Binding-site contacts:
Ligand atom C5 contacts residue PRO307 of chain 1.B at 4.1 Å (hydrophobic).
Ligand atom C5 contacts residue TYR306 of chain 1.B at 4.0 Å (hydrophobic).
Ligand atom C6 contacts residue PRO245 of chain 1.B at 3.7 Å (hydrophobic).
Ligand atom C4 contacts residue ASN199 of chain 1.B at 4.2 Å.
Ligand atom C1 contacts residue ASN199 of chain 1.B at 1.4 Å.
Ligand atom O5 contacts residue ASN199 of chain 1.B at 2.3 Å (h-bond).
Ligand atom C6 contacts residue LEU310 of chain 1.B at 4.2 Å (hydrophobic).
Ligand atom C6 contacts residue TYR306 of chain 1.B at 3.7 Å (hydrophobic).
Ligand atom N2 contacts residue LYS249 of chain 1.B at 3.9 Å.
Ligand atom C1 contacts residue ASN305 of chain 1.B at 3.9 Å.
Ligand atom C8 contacts residue LYS249 of chain 1.B at 4.0 Å.
Ligand atom O6 contacts residue TYR306 of chain 1.B at 3.5 Å.
Ligand atom C5 contacts residue ASN199 of chain 1.B at 3.6 Å.
Ligand atom C5 contacts residue ASN305 of chain 1.B at 4.1 Å.
Ligand atom C2 contacts residue ASN199 of chain 1.B at 2.5 Å.
Ligand atom C5 contacts residue ASN246 of chain 1.B at 4.0 Å.
Ligand atom C3 contacts residue ASN305 of chain 1.B at 4.3 Å.
Ligand atom O6 contacts residue ASN246 of chain 1.B at 3.8 Å.
Ligand atom C6 contacts residue ASN246 of chain 1.B at 4.3 Å.
Ligand atom N2 contacts residue ASN199 of chain 1.B at 2.9 Å (h-bond).
Ligand atom C6 contacts residue PRO307 of chain 1.B at 4.2 Å (hydrophobic).
Ligand atom C7 contacts residue LYS249 of chain 1.B at 4.2 Å.
Ligand atom O6 contacts residue MET197 of chain 1.B at 4.1 Å.
Ligand atom C8 contacts residue LEU310 of chain 1.B at 3.8 Å (hydrophobic).
Ligand atom O2 contacts residue PRO245 of chain 1.B at 4.3 Å.
Ligand atom O7 contacts residue ASN246 of chain 1.B at 4.0 Å.
Ligand atom C7 contacts residue ASN305 of chain 1.B at 4.3 Å.
Ligand atom O7 contacts residue LYS250 of chain 1.B at 3.8 Å.
Ligand atom C8 contacts residue ASN305 of chain 1.B at 4.1 Å.
Ligand atom O6 contacts residue LYS249 of chain 1.B at 3.6 Å.
Ligand atom C3 contacts residue ASN199 of chain 1.B at 3.8 Å.
Ligand atom O3 contacts residue LYS249 of chain 1.B at 3.5 Å.
Ligand atom C4 contacts residue ASN246 of chain 1.B at 4.3 Å.
Ligand atom O7 contacts residue LEU310 of chain 1.B at 4.1 Å.
Ligand atom C5 contacts residue PRO245 of chain 1.B at 4.2 Å (hydrophobic).
Ligand atom C8 contacts residue PRO307 of chain 1.B at 3.7 Å (hydrophobic).
Ligand atom O7 contacts residue ASN199 of chain 1.B at 2.9 Å (h-bond).
Ligand atom O5 contacts residue TYR306 of chain 1.B at 3.8 Å.
Ligand atom N2 contacts residue ASN305 of chain 1.B at 3.9 Å.
Ligand atom C7 contacts residue ASN199 of chain 1.B at 3.1 Å.

A small-molecule ligand and the protein it binds are described below.
Small molecule (SMILES): CC(=O)N[C@H]1[C@H](O[C@H]2[C@H](O)[C@@H](NC(C)=O)CO[C@@H]2CO)O[C@H](CO)[C@@H](O[C@@H]2O[C@H](CO)[C@@H](O)[C@H](O[C@@H]3O[C@H](CO)[C@@H](O)[C@H](O)[C@@H]3O)[C@@H]2O)[C@@H]1O

Sequence of chain 1.B:
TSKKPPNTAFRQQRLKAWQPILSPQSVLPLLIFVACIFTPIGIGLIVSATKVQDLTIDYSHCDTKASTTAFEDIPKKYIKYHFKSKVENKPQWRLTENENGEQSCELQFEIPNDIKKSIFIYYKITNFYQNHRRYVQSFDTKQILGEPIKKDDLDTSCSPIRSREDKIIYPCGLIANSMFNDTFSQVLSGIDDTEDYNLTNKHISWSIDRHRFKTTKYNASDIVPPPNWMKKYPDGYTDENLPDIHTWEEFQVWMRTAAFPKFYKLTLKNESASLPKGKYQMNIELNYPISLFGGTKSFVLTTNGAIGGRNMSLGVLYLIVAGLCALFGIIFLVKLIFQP